The protein below binds the small molecule below.
Small molecule (SMILES): CC(=O)N[C@H]1[C@H](O[C@H]2[C@H](O)[C@@H](NC(C)=O)CO[C@@H]2CO)O[C@H](CO)[C@@H](O)[C@@H]1O

Binding-site contacts:
Ligand atom C1 contacts residue ARG292 of chain 1.A at 3.6 Å.
Ligand atom N2 contacts residue PRO291 of chain 1.A at 3.8 Å.
Ligand atom C8 contacts residue PRO291 of chain 1.A at 3.8 Å (hydrophobic).
Ligand atom C6 contacts residue PRO291 of chain 1.A at 3.9 Å (hydrophobic).
Ligand atom O7 contacts residue ASN267 of chain 1.A at 4.2 Å.
Ligand atom C3 contacts residue ASN267 of chain 1.A at 3.8 Å.
Ligand atom O4 contacts residue PRO291 of chain 1.A at 3.4 Å.
Ligand atom C8 contacts residue PHE325 of chain 1.A at 4.2 Å (hydrophobic).
Ligand atom N2 contacts residue ASN267 of chain 1.A at 2.9 Å (h-bond).
Ligand atom C3 contacts residue SER290 of chain 1.A at 3.8 Å.
Ligand atom O4 contacts residue ASP323 of chain 1.A at 4.4 Å.
Ligand atom O7 contacts residue PRO291 of chain 1.A at 4.4 Å.
Ligand atom O7 contacts residue ASP324 of chain 1.A at 4.2 Å.
Ligand atom C2 contacts residue ASN267 of chain 1.A at 2.5 Å.
Ligand atom C2 contacts residue ASP323 of chain 1.A at 4.1 Å.
Ligand atom C4 contacts residue ASN267 of chain 1.A at 4.3 Å.
Ligand atom C1 contacts residue ASN267 of chain 1.A at 1.4 Å.
Ligand atom O7 contacts residue ASP323 of chain 1.A at 2.9 Å (salt-bridge).
Ligand atom C7 contacts residue PRO291 of chain 1.A at 3.8 Å (hydrophobic).
Ligand atom C8 contacts residue ASP324 of chain 1.A at 3.6 Å.
Ligand atom C8 contacts residue ASN267 of chain 1.A at 3.5 Å.
Ligand atom C7 contacts residue ASP324 of chain 1.A at 4.3 Å.
Ligand atom C7 contacts residue ASP323 of chain 1.A at 3.6 Å.
Ligand atom C5 contacts residue ASN267 of chain 1.A at 3.7 Å.
Ligand atom C3 contacts residue PRO291 of chain 1.A at 4.4 Å (hydrophobic).
Ligand atom C5 contacts residue PRO291 of chain 1.A at 3.6 Å (hydrophobic).
Ligand atom N2 contacts residue ASP323 of chain 1.A at 4.1 Å.
Ligand atom O6 contacts residue ARG292 of chain 1.A at 3.8 Å.
Ligand atom N2 contacts residue SER290 of chain 1.A at 3.7 Å.
Ligand atom C1 contacts residue SER290 of chain 1.A at 3.8 Å.
Ligand atom C7 contacts residue ASN267 of chain 1.A at 3.4 Å.
Ligand atom C2 contacts residue SER290 of chain 1.A at 4.0 Å.
Ligand atom C5 contacts residue ARG292 of chain 1.A at 4.1 Å.
Ligand atom O5 contacts residue ARG292 of chain 1.A at 3.5 Å.
Ligand atom C4 contacts residue PRO291 of chain 1.A at 4.1 Å (hydrophobic).
Ligand atom O5 contacts residue ASN267 of chain 1.A at 2.4 Å (h-bond).
Ligand atom O6 contacts residue PRO291 of chain 1.A at 3.8 Å.

Sequence of chain 1.A:
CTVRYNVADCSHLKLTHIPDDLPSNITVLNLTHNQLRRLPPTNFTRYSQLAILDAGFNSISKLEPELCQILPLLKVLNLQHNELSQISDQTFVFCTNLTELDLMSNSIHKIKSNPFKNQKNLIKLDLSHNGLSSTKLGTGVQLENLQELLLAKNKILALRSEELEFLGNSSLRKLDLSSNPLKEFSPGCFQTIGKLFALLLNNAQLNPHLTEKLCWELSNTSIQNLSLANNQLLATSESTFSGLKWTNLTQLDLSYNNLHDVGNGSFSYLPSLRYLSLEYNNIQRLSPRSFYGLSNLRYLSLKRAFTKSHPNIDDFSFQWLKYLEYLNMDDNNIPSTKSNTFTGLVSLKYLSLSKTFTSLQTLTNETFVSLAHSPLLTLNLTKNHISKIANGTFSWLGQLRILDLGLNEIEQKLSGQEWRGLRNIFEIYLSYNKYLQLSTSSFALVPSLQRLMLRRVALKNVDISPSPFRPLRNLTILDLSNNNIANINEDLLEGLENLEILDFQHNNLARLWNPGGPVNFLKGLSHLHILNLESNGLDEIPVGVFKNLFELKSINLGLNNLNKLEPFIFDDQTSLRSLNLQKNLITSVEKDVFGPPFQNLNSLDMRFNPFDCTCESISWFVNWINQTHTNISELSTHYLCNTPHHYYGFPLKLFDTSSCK